Sequence of chain 1.C:
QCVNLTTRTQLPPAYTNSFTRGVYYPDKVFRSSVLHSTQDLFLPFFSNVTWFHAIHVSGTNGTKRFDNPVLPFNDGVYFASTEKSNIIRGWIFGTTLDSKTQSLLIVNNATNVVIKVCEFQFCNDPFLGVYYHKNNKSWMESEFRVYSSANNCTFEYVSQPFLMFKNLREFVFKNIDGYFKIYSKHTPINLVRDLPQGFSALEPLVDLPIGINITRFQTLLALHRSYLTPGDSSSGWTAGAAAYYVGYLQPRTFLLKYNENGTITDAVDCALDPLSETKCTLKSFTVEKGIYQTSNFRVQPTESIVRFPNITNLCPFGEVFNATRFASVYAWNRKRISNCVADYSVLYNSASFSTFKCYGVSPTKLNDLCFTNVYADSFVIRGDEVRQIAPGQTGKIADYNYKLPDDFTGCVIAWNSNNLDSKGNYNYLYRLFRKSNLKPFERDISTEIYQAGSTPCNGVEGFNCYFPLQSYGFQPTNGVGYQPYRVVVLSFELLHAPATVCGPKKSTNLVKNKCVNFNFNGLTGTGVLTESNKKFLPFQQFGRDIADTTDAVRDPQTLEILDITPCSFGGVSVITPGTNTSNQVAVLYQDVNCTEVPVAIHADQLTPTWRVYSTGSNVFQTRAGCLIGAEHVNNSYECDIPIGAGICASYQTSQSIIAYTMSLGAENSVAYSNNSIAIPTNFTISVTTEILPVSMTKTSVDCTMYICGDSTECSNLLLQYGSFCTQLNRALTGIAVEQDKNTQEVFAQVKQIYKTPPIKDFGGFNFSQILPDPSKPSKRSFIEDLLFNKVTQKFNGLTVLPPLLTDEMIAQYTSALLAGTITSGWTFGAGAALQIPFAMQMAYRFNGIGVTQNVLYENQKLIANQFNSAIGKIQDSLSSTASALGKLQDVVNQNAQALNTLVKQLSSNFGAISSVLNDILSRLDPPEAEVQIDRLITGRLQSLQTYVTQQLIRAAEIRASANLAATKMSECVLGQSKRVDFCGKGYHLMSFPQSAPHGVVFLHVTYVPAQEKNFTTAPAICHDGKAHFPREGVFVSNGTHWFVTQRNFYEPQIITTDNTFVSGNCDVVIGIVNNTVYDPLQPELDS

Binding-site contacts:
Ligand atom O7 contacts residue PHE357 of chain 1.C at 3.9 Å.
Ligand atom C1 contacts residue SER392 of chain 1.C at 4.4 Å.
Ligand atom O5 contacts residue SER392 of chain 1.C at 4.1 Å.
Ligand atom O6 contacts residue SER392 of chain 1.C at 3.9 Å.
Ligand atom C8 contacts residue GLY358 of chain 1.C at 4.4 Å.
Ligand atom C2 contacts residue ASN362 of chain 1.C at 3.0 Å.
Ligand atom C7 contacts residue ASN362 of chain 1.C at 3.7 Å.
Ligand atom O5 contacts residue PHE393 of chain 1.C at 4.3 Å.
Ligand atom C1 contacts residue PHE393 of chain 1.C at 3.6 Å (hydrophobic).
Ligand atom C3 contacts residue ASN362 of chain 1.C at 4.4 Å.
Ligand atom C8 contacts residue ASN362 of chain 1.C at 3.5 Å.
Ligand atom C4 contacts residue SER392 of chain 1.C at 4.4 Å.
Ligand atom O5 contacts residue ASN362 of chain 1.C at 3.0 Å (h-bond).
Ligand atom C6 contacts residue SER392 of chain 1.C at 3.8 Å.
Ligand atom O7 contacts residue GLY358 of chain 1.C at 4.1 Å.
Ligand atom C5 contacts residue SER392 of chain 1.C at 3.4 Å.
Ligand atom N2 contacts residue ASN362 of chain 1.C at 3.5 Å (h-bond).
Ligand atom O4 contacts residue SER392 of chain 1.C at 4.3 Å.
Ligand atom C5 contacts residue ASN362 of chain 1.C at 4.4 Å.
Ligand atom C7 contacts residue GLY358 of chain 1.C at 4.5 Å.
Ligand atom C1 contacts residue ASN362 of chain 1.C at 3.0 Å.

A small-molecule ligand and the protein it binds are described below.
Small molecule (SMILES): CC(=O)N[C@@H]1[C@@H](O)[C@H](O)[C@@H](CO)O[C@H]1O